This small molecule binds to this protein.
Small molecule (SMILES): CC(=O)N[C@@H]1[C@@H](O)[C@H](O)[C@@H](CO)O[C@H]1O

Sequence of chain 1.I:
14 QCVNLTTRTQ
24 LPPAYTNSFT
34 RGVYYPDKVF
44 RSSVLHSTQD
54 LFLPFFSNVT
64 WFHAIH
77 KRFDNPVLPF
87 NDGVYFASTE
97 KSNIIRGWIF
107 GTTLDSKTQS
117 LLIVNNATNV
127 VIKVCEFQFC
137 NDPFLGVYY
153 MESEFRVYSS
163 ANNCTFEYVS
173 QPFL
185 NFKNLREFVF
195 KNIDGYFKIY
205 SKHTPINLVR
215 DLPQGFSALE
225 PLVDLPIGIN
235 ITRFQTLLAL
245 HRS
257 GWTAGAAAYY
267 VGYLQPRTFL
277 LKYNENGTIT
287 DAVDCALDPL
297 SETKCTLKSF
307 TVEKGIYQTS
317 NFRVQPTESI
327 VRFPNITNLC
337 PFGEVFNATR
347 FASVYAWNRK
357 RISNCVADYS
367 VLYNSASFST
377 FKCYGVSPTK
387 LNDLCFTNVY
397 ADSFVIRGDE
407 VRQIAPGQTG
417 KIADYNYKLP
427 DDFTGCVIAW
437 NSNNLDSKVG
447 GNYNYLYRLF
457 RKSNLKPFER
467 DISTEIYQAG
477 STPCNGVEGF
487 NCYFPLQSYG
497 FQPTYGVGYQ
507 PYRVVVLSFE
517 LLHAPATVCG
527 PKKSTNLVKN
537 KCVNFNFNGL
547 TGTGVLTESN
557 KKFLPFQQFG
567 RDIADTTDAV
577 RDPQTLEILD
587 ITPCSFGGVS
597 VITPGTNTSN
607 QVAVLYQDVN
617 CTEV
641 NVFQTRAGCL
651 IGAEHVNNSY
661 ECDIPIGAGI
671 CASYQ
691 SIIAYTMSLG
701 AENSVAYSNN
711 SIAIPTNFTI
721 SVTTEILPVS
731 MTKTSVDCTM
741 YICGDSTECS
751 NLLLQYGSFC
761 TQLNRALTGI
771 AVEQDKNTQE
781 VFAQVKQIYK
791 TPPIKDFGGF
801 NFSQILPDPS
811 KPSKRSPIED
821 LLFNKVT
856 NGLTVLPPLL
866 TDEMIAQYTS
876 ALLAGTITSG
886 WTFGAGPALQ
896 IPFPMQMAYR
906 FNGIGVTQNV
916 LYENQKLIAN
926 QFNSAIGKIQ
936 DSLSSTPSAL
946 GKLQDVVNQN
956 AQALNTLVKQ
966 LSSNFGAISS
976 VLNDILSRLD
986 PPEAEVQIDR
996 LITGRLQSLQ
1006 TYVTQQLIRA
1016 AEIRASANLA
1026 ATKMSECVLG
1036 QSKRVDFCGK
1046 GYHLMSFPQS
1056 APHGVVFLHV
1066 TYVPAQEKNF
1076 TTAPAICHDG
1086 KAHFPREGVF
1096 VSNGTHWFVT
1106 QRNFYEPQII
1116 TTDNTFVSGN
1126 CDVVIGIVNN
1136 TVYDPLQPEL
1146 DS

Binding-site contacts:
Ligand atom C5 contacts residue ASN234 of chain 1.I at 3.7 Å.
Ligand atom C7 contacts residue ASN234 of chain 1.I at 3.7 Å.
Ligand atom C2 contacts residue ASN234 of chain 1.I at 2.5 Å.
Ligand atom C6 contacts residue THR236 of chain 1.I at 3.8 Å.
Ligand atom C5 contacts residue THR236 of chain 1.I at 3.8 Å.
Ligand atom C1 contacts residue ASN234 of chain 1.I at 1.4 Å.
Ligand atom C4 contacts residue ASN234 of chain 1.I at 4.2 Å.
Ligand atom O7 contacts residue ASN234 of chain 1.I at 4.1 Å.
Ligand atom O6 contacts residue THR236 of chain 1.I at 4.3 Å.
Ligand atom O5 contacts residue ASN234 of chain 1.I at 2.4 Å (h-bond).
Ligand atom O5 contacts residue THR236 of chain 1.I at 3.8 Å.
Ligand atom O5 contacts residue THR108 of chain 1.I at 3.8 Å.
Ligand atom C1 contacts residue THR108 of chain 1.I at 4.4 Å.
Ligand atom C1 contacts residue THR236 of chain 1.I at 4.4 Å.
Ligand atom N2 contacts residue ASN234 of chain 1.I at 2.9 Å (h-bond).
Ligand atom C3 contacts residue ASN234 of chain 1.I at 3.8 Å.
Ligand atom O6 contacts residue THR108 of chain 1.I at 4.4 Å.